Binding-site contacts:
Ligand atom C1 contacts residue LYS454 of chain 1.A at 3.7 Å.
Ligand atom O3 contacts residue GLN456 of chain 1.A at 2.9 Å (h-bond).
Ligand atom C8 contacts residue ASP538 of chain 1.A at 3.6 Å.
Ligand atom C2 contacts residue ASN568 of chain 1.A at 2.3 Å.
Ligand atom C2 contacts residue LYS454 of chain 1.A at 3.8 Å.
Ligand atom C4 contacts residue LYS454 of chain 1.A at 4.0 Å.
Ligand atom C7 contacts residue SER540 of chain 1.A at 3.8 Å.
Ligand atom O5 contacts residue LYS454 of chain 1.A at 3.7 Å.
Ligand atom N2 contacts residue ASP538 of chain 1.A at 2.7 Å (salt-bridge).
Ligand atom C4 contacts residue GLN456 of chain 1.A at 3.7 Å.
Ligand atom O7 contacts residue LYS454 of chain 1.A at 3.2 Å.
Ligand atom C8 contacts residue SER540 of chain 1.A at 3.7 Å.
Ligand atom O3 contacts residue LYS454 of chain 1.A at 3.1 Å (salt-bridge).
Ligand atom C8 contacts residue VAL536 of chain 1.A at 3.9 Å (hydrophobic).
Ligand atom O5 contacts residue VAL592 of chain 1.A at 3.5 Å.
Ligand atom C6 contacts residue GLU590 of chain 1.A at 3.3 Å.
Ligand atom C3 contacts residue GLN456 of chain 1.A at 3.6 Å.
Ligand atom O7 contacts residue GLN456 of chain 1.A at 3.4 Å.
Ligand atom O6 contacts residue GLU590 of chain 1.A at 2.6 Å (salt-bridge).
Ligand atom C3 contacts residue ASP538 of chain 1.A at 4.0 Å.
Ligand atom C7 contacts residue ASP538 of chain 1.A at 3.6 Å.
Ligand atom C5 contacts residue GLN456 of chain 1.A at 3.9 Å.
Ligand atom C3 contacts residue ASN568 of chain 1.A at 3.7 Å.
Ligand atom O5 contacts residue ASN568 of chain 1.A at 2.4 Å (h-bond).
Ligand atom C5 contacts residue ASN568 of chain 1.A at 3.6 Å.
Ligand atom O7 contacts residue TYR512 of chain 1.A at 3.3 Å (h-bond).
Ligand atom C6 contacts residue VAL566 of chain 1.A at 3.5 Å (hydrophobic).
Ligand atom N2 contacts residue ASN568 of chain 1.A at 2.7 Å (h-bond).
Ligand atom C1 contacts residue ASN568 of chain 1.A at 1.4 Å.
Ligand atom C2 contacts residue GLN456 of chain 1.A at 3.8 Å.
Ligand atom C6 contacts residue GLN456 of chain 1.A at 3.8 Å.
Ligand atom O7 contacts residue ASN568 of chain 1.A at 3.7 Å.
Ligand atom C1 contacts residue ASP538 of chain 1.A at 3.7 Å.
Ligand atom O6 contacts residue VAL592 of chain 1.A at 3.7 Å.
Ligand atom N2 contacts residue SER540 of chain 1.A at 3.9 Å.
Ligand atom C7 contacts residue ASN568 of chain 1.A at 3.4 Å.
Ligand atom O5 contacts residue GLN456 of chain 1.A at 3.3 Å (h-bond).
Ligand atom O4 contacts residue LYS454 of chain 1.A at 3.1 Å (salt-bridge).
Ligand atom C2 contacts residue ASP538 of chain 1.A at 3.6 Å.
Ligand atom C3 contacts residue LYS454 of chain 1.A at 3.6 Å.

This small molecule binds to this protein.
Small molecule (SMILES): CC(=O)N[C@H]1[C@H](O[C@H]2[C@H](O)[C@@H](NC(C)=O)CO[C@@H]2CO)O[C@H](CO)[C@@H](O[C@@H]2O[C@H](CO[C@H]3O[C@H](CO)[C@@H](O)[C@H](O)[C@@H]3O)[C@@H](O)[C@H](O[C@H]3O[C@H](CO)[C@@H](O)[C@H](O)[C@@H]3O)[C@@H]2O)[C@@H]1O

Sequence of chain 1.A:
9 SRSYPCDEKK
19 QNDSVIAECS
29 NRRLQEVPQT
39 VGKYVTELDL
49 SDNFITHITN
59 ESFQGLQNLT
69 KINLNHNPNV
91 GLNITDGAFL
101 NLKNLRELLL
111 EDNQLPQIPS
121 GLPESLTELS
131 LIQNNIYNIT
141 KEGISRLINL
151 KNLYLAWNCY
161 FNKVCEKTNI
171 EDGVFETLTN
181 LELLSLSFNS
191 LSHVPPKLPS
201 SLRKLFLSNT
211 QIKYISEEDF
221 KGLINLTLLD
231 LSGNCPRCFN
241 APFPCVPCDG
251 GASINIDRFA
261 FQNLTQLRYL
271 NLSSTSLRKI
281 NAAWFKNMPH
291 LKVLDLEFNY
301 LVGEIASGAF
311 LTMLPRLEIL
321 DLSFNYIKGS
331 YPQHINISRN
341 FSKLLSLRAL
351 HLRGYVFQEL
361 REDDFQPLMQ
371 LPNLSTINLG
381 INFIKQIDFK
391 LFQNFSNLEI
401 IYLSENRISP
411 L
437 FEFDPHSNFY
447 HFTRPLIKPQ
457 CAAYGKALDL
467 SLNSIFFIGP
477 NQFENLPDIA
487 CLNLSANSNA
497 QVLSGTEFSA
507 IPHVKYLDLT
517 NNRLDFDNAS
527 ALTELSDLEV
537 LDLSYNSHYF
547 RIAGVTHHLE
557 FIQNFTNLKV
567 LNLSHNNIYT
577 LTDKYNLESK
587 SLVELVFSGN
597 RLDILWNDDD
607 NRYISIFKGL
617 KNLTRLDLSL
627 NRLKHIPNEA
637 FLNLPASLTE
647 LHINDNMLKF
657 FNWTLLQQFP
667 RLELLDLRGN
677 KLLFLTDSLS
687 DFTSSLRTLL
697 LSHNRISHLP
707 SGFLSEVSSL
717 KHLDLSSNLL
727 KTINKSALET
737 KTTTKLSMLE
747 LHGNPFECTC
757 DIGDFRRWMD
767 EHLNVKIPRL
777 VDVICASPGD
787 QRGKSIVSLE